Sequence of chain 1.C:
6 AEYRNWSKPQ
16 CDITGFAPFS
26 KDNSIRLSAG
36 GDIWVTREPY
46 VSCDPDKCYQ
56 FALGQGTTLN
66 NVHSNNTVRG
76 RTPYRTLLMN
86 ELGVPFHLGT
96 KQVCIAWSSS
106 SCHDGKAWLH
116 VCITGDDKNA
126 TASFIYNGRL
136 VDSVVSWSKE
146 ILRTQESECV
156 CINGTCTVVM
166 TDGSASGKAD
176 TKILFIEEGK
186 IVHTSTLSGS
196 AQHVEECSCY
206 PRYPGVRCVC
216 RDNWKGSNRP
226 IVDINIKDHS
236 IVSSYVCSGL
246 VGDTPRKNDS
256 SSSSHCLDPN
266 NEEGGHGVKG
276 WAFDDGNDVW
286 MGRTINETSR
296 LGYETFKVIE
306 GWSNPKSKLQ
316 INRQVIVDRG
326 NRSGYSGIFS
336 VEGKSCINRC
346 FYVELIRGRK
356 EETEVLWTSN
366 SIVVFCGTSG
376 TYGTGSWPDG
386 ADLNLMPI

A small-molecule ligand and the protein it binds are described below.
Small molecule (SMILES): CC(=O)N[C@H]1[C@H]([C@H](O)[C@H](O)CO)O[C@@](O[C@@H]2[C@@H](O)[C@H](O)O[C@H](CO)[C@@H]2O)(C(=O)O)C[C@@H]1O

Binding-site contacts:
Ligand atom O6 contacts residue TYR330 of chain 1.C at 3.1 Å (h-bond).
Ligand atom C4 contacts residue TYR330 of chain 1.C at 3.5 Å (hydrophobic).
Ligand atom C1 contacts residue ARG42 of chain 1.C at 4.0 Å.
Ligand atom O1A contacts residue HIS271 of chain 1.C at 3.9 Å.
Ligand atom C9 contacts residue ALA170 of chain 1.C at 4.1 Å (hydrophobic).
Ligand atom C3 contacts residue ARG42 of chain 1.C at 3.6 Å.
Ligand atom O6 contacts residue GLU201 of chain 1.C at 4.1 Å.
Ligand atom O9 contacts residue GLU200 of chain 1.C at 2.6 Å (salt-bridge).
Ligand atom O1B contacts residue TYR330 of chain 1.C at 3.5 Å.
Ligand atom O8 contacts residue GLU200 of chain 1.C at 2.9 Å (salt-bridge).
Ligand atom C6 contacts residue GLU201 of chain 1.C at 3.6 Å.
Ligand atom O1A contacts residue ARG295 of chain 1.C at 2.8 Å (salt-bridge).
Ligand atom C11 contacts residue TRP102 of chain 1.C at 4.0 Å (hydrophobic).
Ligand atom C9 contacts residue ARG148 of chain 1.C at 3.7 Å.
Ligand atom O9 contacts residue ALA170 of chain 1.C at 3.2 Å.
Ligand atom C5 contacts residue TYR330 of chain 1.C at 4.1 Å (hydrophobic).
Ligand atom O1A contacts residue ARG216 of chain 1.C at 3.2 Å (salt-bridge).
Ligand atom O8 contacts residue ARG216 of chain 1.C at 3.4 Å (salt-bridge).
Ligand atom C2 contacts residue TYR330 of chain 1.C at 3.4 Å (hydrophobic).
Ligand atom O9 contacts residue ASN218 of chain 1.C at 3.6 Å (h-bond).
Ligand atom O4 contacts residue GLU43 of chain 1.C at 2.6 Å (salt-bridge).
Ligand atom C1 contacts residue ARG295 of chain 1.C at 3.6 Å.
Ligand atom O1A contacts residue TYR330 of chain 1.C at 3.5 Å (h-bond).
Ligand atom C1 contacts residue TYR330 of chain 1.C at 3.2 Å (hydrophobic).
Ligand atom C1 contacts residue ARG216 of chain 1.C at 4.0 Å.
Ligand atom C3 contacts residue TYR330 of chain 1.C at 3.3 Å (hydrophobic).
Ligand atom C3 contacts residue GLU43 of chain 1.C at 3.4 Å.
Ligand atom O1B contacts residue ARG42 of chain 1.C at 3.0 Å (salt-bridge).
Ligand atom C9 contacts residue GLU200 of chain 1.C at 3.0 Å.
Ligand atom O8 contacts residue GLU201 of chain 1.C at 3.4 Å (salt-bridge).
Ligand atom C11 contacts residue ARG148 of chain 1.C at 4.0 Å.
Ligand atom O10 contacts residue ARG76 of chain 1.C at 3.0 Å (salt-bridge).
Ligand atom C8 contacts residue GLU200 of chain 1.C at 3.7 Å.
Ligand atom C10 contacts residue ARG76 of chain 1.C at 4.2 Å.
Ligand atom O4 contacts residue VAL73 of chain 1.C at 4.0 Å.
Ligand atom C6 contacts residue TYR330 of chain 1.C at 3.4 Å (hydrophobic).
Ligand atom C8 contacts residue ARG216 of chain 1.C at 4.0 Å.
Ligand atom O6 contacts residue ARG216 of chain 1.C at 3.6 Å.
Ligand atom O1B contacts residue ARG295 of chain 1.C at 2.8 Å (salt-bridge).
Ligand atom C4 contacts residue GLU43 of chain 1.C at 3.3 Å.